Sequence of chain 1.A:
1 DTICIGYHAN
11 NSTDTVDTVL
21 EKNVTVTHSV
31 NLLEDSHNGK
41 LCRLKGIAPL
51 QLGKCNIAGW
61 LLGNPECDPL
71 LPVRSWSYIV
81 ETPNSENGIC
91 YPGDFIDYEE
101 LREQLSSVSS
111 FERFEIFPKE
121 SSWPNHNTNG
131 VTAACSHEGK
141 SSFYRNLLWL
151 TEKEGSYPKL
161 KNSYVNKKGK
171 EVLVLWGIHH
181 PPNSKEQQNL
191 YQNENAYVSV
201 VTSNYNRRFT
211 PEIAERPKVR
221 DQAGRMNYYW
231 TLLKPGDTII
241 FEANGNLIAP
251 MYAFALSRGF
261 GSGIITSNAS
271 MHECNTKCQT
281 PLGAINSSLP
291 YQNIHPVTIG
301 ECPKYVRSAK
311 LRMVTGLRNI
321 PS

Binding-site contacts:
Ligand atom C6 contacts residue THR25 of chain 1.A at 4.3 Å.
Ligand atom C5 contacts residue ASN23 of chain 1.A at 3.7 Å.
Ligand atom C3 contacts residue ASN23 of chain 1.A at 3.8 Å.
Ligand atom N2 contacts residue ASN23 of chain 1.A at 2.9 Å (h-bond).
Ligand atom C4 contacts residue ASN23 of chain 1.A at 4.2 Å.
Ligand atom C8 contacts residue ASN23 of chain 1.A at 4.5 Å.
Ligand atom C7 contacts residue ASN23 of chain 1.A at 3.3 Å.
Ligand atom C2 contacts residue ASN23 of chain 1.A at 2.4 Å.
Ligand atom O7 contacts residue ASN23 of chain 1.A at 3.3 Å (h-bond).
Ligand atom C8 contacts residue THR13 of chain 1.A at 4.5 Å.
Ligand atom O5 contacts residue ASN23 of chain 1.A at 2.4 Å (h-bond).
Ligand atom C1 contacts residue ASN23 of chain 1.A at 1.4 Å.

A small-molecule ligand and the protein it binds are described below.
Small molecule (SMILES): CC(=O)N[C@H]1[C@H](O[C@H]2[C@H](O)[C@@H](NC(C)=O)CO[C@@H]2CO)O[C@H](CO)[C@@H](O[C@@H]2O[C@H](CO)[C@@H](O)[C@H](O)[C@@H]2O)[C@@H]1O